Binding-site contacts:
Ligand atom F contacts residue LEU1332 of chain 1.J at 4.0 Å.
Ligand atom N contacts residue ILE1352 of chain 1.J at 4.1 Å.
Ligand atom O2 contacts residue ILE1352 of chain 1.J at 3.0 Å.
Ligand atom F contacts residue ILE1337 of chain 1.I at 3.9 Å.
Ligand atom O2 contacts residue LEU1291 of chain 1.I at 4.0 Å.
Ligand atom C18 contacts residue ALA1323 of chain 1.J at 4.0 Å (hydrophobic).
Ligand atom F2 contacts residue ILE1337 of chain 1.I at 4.1 Å.
Ligand atom O contacts residue GLY344 of chain 1.J at 3.7 Å.
Ligand atom C19 contacts residue LEU1326 of chain 1.I at 3.8 Å (hydrophobic).
Ligand atom C13 contacts residue ILE331 of chain 1.J at 4.0 Å (hydrophobic).
Ligand atom C6 contacts residue LEU1291 of chain 1.I at 3.7 Å (hydrophobic).
Ligand atom C6 contacts residue GLY344 of chain 1.J at 4.1 Å.
Ligand atom C17 contacts residue ILE1320 of chain 1.J at 4.1 Å (hydrophobic).
Ligand atom F1 contacts residue ILE1320 of chain 1.J at 4.0 Å.
Ligand atom O2 contacts residue VAL1351 of chain 1.J at 3.5 Å.
Ligand atom O3 contacts residue LEU1291 of chain 1.I at 3.5 Å.
Ligand atom O1 contacts residue GLU1272 of chain 1.I at 3.6 Å.
Ligand atom C6 contacts residue LYS345 of chain 1.J at 3.7 Å.
Ligand atom F2 contacts residue PHE1323 of chain 1.I at 4.0 Å.
Ligand atom F contacts residue ILE1330 of chain 1.I at 4.0 Å.
Ligand atom C17 contacts residue ALA1323 of chain 1.J at 4.0 Å (hydrophobic).
Ligand atom C6 contacts residue PHE1270 of chain 1.I at 4.1 Å (hydrophobic).
Ligand atom C19 contacts residue ILE1352 of chain 1.J at 4.1 Å (hydrophobic).
Ligand atom C20 contacts residue LEU1326 of chain 1.I at 3.7 Å (hydrophobic).
Ligand atom C9 contacts residue ILE331 of chain 1.J at 3.9 Å (hydrophobic).
Ligand atom C9 contacts residue LYS332 of chain 1.J at 3.4 Å.
Ligand atom N1 contacts residue VAL1275 of chain 1.I at 3.7 Å.
Ligand atom C10 contacts residue ILE331 of chain 1.J at 4.1 Å (hydrophobic).
Ligand atom F1 contacts residue PHE1319 of chain 1.J at 3.4 Å.
Ligand atom C11 contacts residue ILE331 of chain 1.J at 3.5 Å (hydrophobic).
Ligand atom O1 contacts residue VAL1275 of chain 1.I at 4.0 Å.
Ligand atom C2 contacts residue LEU1291 of chain 1.I at 4.0 Å (hydrophobic).
Ligand atom C20 contacts residue ILE1352 of chain 1.J at 3.7 Å (hydrophobic).
Ligand atom C11 contacts residue ALA1323 of chain 1.J at 4.1 Å (hydrophobic).
Ligand atom O contacts residue LYS345 of chain 1.J at 3.7 Å.
Ligand atom N1 contacts residue GLY344 of chain 1.J at 4.0 Å.
Ligand atom N1 contacts residue GLU1272 of chain 1.I at 3.9 Å.
Ligand atom C4 contacts residue ILE1352 of chain 1.J at 3.7 Å (hydrophobic).
Ligand atom C10 contacts residue LEU1326 of chain 1.I at 3.6 Å (hydrophobic).
Ligand atom C5 contacts residue LEU1291 of chain 1.I at 3.8 Å (hydrophobic).

A small-molecule ligand and the protein it binds are described below.
Small molecule (SMILES): Cc1noc(C)c1S(=O)(=O)Nc1c(N2CCC(NCc3ccc(C(F)(F)F)cc3)CC2)c(=O)c1=O

Sequence of chain 1.J:
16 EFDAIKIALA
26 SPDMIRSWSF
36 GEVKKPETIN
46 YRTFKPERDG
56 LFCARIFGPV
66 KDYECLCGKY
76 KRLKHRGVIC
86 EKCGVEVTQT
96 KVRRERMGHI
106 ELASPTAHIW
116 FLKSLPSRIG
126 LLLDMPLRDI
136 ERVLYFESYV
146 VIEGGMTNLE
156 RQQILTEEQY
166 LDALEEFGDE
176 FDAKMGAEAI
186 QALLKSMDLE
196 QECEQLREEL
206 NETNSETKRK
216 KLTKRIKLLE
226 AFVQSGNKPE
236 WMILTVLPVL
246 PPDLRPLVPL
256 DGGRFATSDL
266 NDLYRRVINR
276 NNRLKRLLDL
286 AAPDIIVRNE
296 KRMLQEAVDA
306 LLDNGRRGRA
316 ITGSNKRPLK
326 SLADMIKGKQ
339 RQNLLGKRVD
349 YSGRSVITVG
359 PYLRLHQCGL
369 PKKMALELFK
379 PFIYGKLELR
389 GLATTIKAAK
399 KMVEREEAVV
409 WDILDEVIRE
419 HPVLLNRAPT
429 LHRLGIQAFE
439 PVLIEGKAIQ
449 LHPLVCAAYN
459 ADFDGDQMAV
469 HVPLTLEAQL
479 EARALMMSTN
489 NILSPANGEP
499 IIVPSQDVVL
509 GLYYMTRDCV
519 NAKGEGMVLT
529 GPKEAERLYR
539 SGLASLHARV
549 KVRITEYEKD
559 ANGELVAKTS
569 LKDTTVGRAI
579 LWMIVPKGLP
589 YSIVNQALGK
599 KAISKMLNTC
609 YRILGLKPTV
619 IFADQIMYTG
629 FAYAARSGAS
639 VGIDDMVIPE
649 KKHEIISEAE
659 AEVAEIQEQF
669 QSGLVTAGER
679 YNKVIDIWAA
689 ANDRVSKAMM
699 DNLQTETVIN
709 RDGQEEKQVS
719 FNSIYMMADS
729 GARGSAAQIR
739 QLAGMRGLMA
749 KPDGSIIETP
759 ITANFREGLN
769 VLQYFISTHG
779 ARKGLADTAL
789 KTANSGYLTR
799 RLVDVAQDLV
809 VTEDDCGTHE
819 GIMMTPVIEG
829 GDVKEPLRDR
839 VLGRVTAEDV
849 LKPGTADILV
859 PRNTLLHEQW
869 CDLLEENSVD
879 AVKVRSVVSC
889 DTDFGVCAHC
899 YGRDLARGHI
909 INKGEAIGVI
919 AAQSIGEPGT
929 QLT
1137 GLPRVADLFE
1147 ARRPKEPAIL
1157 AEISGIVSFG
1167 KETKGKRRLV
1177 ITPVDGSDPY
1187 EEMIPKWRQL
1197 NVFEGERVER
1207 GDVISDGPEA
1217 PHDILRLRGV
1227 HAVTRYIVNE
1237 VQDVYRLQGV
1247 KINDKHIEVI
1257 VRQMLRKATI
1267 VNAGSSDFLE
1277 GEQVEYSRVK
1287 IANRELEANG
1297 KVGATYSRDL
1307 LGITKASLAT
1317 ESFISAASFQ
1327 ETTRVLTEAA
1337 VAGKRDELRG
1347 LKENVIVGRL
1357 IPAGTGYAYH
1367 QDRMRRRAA

Sequence of chain 1.I:
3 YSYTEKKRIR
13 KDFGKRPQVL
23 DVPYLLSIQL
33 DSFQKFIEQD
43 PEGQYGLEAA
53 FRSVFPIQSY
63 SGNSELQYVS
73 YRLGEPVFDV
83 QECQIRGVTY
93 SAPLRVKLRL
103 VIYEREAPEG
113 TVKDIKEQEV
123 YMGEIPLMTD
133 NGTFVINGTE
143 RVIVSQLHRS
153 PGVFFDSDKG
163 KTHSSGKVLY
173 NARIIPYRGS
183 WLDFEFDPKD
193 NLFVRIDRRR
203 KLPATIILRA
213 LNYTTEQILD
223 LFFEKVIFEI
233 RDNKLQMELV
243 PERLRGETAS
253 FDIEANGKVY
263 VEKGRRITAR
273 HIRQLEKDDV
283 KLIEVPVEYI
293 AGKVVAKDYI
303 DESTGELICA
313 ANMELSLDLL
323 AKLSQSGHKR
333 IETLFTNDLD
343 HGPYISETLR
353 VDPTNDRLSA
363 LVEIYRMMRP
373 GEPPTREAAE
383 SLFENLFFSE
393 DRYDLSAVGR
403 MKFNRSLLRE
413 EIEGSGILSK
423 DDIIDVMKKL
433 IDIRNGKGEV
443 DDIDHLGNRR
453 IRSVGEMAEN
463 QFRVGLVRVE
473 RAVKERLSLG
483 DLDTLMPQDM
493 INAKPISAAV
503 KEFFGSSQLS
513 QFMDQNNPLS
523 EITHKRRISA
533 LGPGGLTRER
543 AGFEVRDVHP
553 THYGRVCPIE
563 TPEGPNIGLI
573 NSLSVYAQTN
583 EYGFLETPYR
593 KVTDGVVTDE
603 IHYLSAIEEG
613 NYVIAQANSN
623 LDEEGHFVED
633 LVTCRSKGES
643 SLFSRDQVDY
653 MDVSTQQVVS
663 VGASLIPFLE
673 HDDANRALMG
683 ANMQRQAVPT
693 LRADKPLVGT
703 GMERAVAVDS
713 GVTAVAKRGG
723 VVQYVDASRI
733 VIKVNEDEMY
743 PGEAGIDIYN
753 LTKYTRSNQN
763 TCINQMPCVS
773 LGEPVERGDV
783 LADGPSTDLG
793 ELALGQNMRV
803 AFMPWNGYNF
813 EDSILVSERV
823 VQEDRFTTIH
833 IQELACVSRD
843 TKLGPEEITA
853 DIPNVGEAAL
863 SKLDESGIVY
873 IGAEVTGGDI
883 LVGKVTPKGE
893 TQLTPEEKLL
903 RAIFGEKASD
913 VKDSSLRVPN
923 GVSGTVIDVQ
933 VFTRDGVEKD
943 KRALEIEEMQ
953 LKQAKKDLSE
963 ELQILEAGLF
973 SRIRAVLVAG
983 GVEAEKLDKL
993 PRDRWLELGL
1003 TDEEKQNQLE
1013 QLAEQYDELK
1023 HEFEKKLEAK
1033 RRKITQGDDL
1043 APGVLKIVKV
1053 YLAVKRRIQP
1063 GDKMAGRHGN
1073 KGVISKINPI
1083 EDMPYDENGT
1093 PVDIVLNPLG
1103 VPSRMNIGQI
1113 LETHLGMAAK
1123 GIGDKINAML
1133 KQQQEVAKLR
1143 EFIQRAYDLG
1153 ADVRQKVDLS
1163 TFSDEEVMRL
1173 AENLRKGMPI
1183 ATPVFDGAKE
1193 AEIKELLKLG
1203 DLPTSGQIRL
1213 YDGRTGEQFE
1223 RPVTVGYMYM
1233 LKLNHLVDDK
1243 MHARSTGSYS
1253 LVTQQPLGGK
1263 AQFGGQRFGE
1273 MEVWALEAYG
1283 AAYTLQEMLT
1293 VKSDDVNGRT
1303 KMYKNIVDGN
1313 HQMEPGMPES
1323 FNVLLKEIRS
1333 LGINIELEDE